This small molecule binds to this protein.
Small molecule (SMILES): Nc1ncnc2c1ncn2[C@@H]1O[C@H](CO[P](=O)(O)C[P](=O)(O)OP(=O)(O)O)[C@@H](O)[C@H]1O

Binding-site contacts:
Ligand atom N7 contacts residue GLY35 of chain 1.A at 3.1 Å (h-bond).
Ligand atom O2' contacts residue GLY120 of chain 1.A at 3.0 Å.
Ligand atom PA contacts residue HIS36 of chain 1.A at 3.3 Å.
Ligand atom O2' contacts residue ARG206 of chain 1.A at 3.1 Å (salt-bridge).
Ligand atom O2B contacts residue ASN181 of chain 1.A at 3.1 Å (h-bond).
Ligand atom O1B contacts residue ARG206 of chain 1.A at 2.4 Å (salt-bridge).
Ligand atom N6 contacts residue ILE207 of chain 1.A at 2.4 Å (h-bond).
Ligand atom O5' contacts residue HIS36 of chain 1.A at 3.4 Å.
Ligand atom C6 contacts residue ILE207 of chain 1.A at 3.3 Å (hydrophobic).
Ligand atom PB contacts residue ARG206 of chain 1.A at 3.6 Å.
Ligand atom O2A contacts residue HIS36 of chain 1.A at 2.8 Å (h-bond).
Ligand atom C4' contacts residue HIS39 of chain 1.A at 3.6 Å.
Ligand atom N6 contacts residue ILE223 of chain 1.A at 3.6 Å.
Ligand atom N1 contacts residue ARG206 of chain 1.A at 3.1 Å.
Ligand atom O3' contacts residue GLY120 of chain 1.A at 3.1 Å (h-bond).
Ligand atom N1 contacts residue ILE207 of chain 1.A at 2.9 Å (h-bond).
Ligand atom C5' contacts residue VAL27 of chain 1.A at 3.5 Å (hydrophobic).
Ligand atom C4 contacts residue GLY35 of chain 1.A at 3.5 Å.
Ligand atom C5' contacts residue VAL26 of chain 1.A at 3.3 Å (hydrophobic).
Ligand atom O2A contacts residue TYR29 of chain 1.A at 2.9 Å (h-bond).
Ligand atom O1G contacts residue SER225 of chain 1.A at 3.8 Å.
Ligand atom C6 contacts residue GLY35 of chain 1.A at 3.4 Å.
Ligand atom C8 contacts residue HIS36 of chain 1.A at 3.8 Å.
Ligand atom O4' contacts residue HIS39 of chain 1.A at 3.3 Å.
Ligand atom C3A contacts residue HIS36 of chain 1.A at 3.0 Å.
Ligand atom O3' contacts residue HIS39 of chain 1.A at 3.3 Å.
Ligand atom O2G contacts residue THR227 of chain 1.A at 2.8 Å (h-bond).
Ligand atom C2 contacts residue ARG206 of chain 1.A at 3.2 Å.
Ligand atom O2A contacts residue GLU28 of chain 1.A at 3.2 Å (salt-bridge).
Ligand atom C2 contacts residue TYR38 of chain 1.A at 3.2 Å (hydrophobic).
Ligand atom C8 contacts residue GLY35 of chain 1.A at 3.7 Å.
Ligand atom C5 contacts residue GLY35 of chain 1.A at 3.0 Å.
Ligand atom C1' contacts residue HIS39 of chain 1.A at 3.3 Å.
Ligand atom C2' contacts residue ARG206 of chain 1.A at 3.2 Å.
Ligand atom N1 contacts residue TYR38 of chain 1.A at 3.0 Å.
Ligand atom O3' contacts residue PHE119 of chain 1.A at 3.7 Å.
Ligand atom C4' contacts residue VAL26 of chain 1.A at 3.7 Å (hydrophobic).
Ligand atom N6 contacts residue GLY35 of chain 1.A at 3.6 Å.
Ligand atom O2G contacts residue ALA226 of chain 1.A at 3.5 Å.
Ligand atom O3B contacts residue ALA226 of chain 1.A at 3.2 Å.

Sequence of chain 1.A:
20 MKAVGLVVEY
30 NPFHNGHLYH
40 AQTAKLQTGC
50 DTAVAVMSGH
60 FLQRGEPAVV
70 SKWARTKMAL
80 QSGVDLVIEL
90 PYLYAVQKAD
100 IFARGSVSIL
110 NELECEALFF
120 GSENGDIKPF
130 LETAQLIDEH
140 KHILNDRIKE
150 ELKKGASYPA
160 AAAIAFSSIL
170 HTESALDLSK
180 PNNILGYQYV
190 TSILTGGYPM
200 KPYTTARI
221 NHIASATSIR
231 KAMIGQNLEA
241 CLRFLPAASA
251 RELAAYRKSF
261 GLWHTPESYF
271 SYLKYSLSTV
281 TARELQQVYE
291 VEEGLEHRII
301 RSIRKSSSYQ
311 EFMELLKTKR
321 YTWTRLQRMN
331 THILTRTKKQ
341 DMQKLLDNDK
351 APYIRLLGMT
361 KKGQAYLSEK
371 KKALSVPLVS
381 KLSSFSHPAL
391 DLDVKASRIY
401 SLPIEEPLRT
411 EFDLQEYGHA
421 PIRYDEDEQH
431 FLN